Sequence of chain 1.B:
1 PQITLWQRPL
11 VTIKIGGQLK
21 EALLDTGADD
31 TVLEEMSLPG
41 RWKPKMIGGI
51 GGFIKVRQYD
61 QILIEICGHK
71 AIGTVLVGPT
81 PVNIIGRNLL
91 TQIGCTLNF

This small molecule binds to this protein.
Small molecule (SMILES): COC(=O)N[C@H](C(=O)N[C@@H](Cc1ccccc1)[C@@H](O)CN(Cc1ccc(-c2ccccn2)cc1)NC(=O)[C@@H](NC(=O)OC)C(C)(C)C)C(C)(C)C

Binding-site contacts:
Ligand atom CAB contacts residue ASP29 of chain 1.B at 3.2 Å.
Ligand atom CAA contacts residue ASP29 of chain 1.A at 3.1 Å.
Ligand atom CAX contacts residue GLY49 of chain 1.B at 3.6 Å.
Ligand atom OAM contacts residue GLY27 of chain 1.A at 3.0 Å (h-bond).
Ligand atom OAM contacts residue ASP25 of chain 1.B at 2.7 Å (salt-bridge).
Ligand atom NBW contacts residue GLY27 of chain 1.B at 3.3 Å (h-bond).
Ligand atom OAL contacts residue GLY49 of chain 1.B at 3.4 Å.
Ligand atom NBF contacts residue GLY48 of chain 1.B at 3.0 Å (h-bond).
Ligand atom NBH contacts residue GLY27 of chain 1.B at 3.1 Å (h-bond).
Ligand atom OAJ contacts residue ASP29 of chain 1.B at 3.0 Å (salt-bridge).
Ligand atom CAU contacts residue GLY27 of chain 1.A at 3.6 Å.
Ligand atom CAZ contacts residue GLY49 of chain 1.B at 3.2 Å.
Ligand atom CBA contacts residue ASP25 of chain 1.B at 3.6 Å.
Ligand atom CAR contacts residue PRO81 of chain 1.A at 3.5 Å (hydrophobic).
Ligand atom O contacts residue GLY49 of chain 1.A at 3.3 Å.
Ligand atom CAV contacts residue PRO81 of chain 1.A at 3.3 Å (hydrophobic).
Ligand atom OBJ contacts residue GLY48 of chain 1.B at 3.5 Å (h-bond).
Ligand atom OBI contacts residue GLY48 of chain 1.A at 3.4 Å (h-bond).
Ligand atom CAV contacts residue GLY49 of chain 1.B at 3.3 Å.
Ligand atom CAE contacts residue GLY48 of chain 1.A at 3.3 Å.
Ligand atom CBS contacts residue ASP25 of chain 1.B at 3.0 Å.
Ligand atom CAF contacts residue ILE84 of chain 1.B at 3.7 Å (hydrophobic).
Ligand atom OAJ contacts residue GLY27 of chain 1.B at 3.6 Å (h-bond).
Ligand atom CBA contacts residue GLY27 of chain 1.A at 3.5 Å.
Ligand atom CAB contacts residue ARG8 of chain 1.A at 3.6 Å.
Ligand atom CG1 contacts residue ILE84 of chain 1.A at 3.6 Å (hydrophobic).
Ligand atom OAM contacts residue ASP25 of chain 1.A at 2.9 Å (salt-bridge).
Ligand atom CBK contacts residue GLY48 of chain 1.A at 3.5 Å.
Ligand atom CAX contacts residue ILE50 of chain 1.B at 3.6 Å (hydrophobic).
Ligand atom CAG contacts residue GLY48 of chain 1.B at 3.3 Å.
Ligand atom CAA contacts residue ARG8 of chain 1.B at 3.6 Å.
Ligand atom CBC contacts residue ASP25 of chain 1.A at 2.8 Å.
Ligand atom N contacts residue GLY48 of chain 1.A at 2.8 Å (h-bond).
Ligand atom CBT contacts residue GLY27 of chain 1.A at 3.7 Å.
Ligand atom NBG contacts residue GLY27 of chain 1.A at 3.1 Å (h-bond).
Ligand atom CAP contacts residue GLY49 of chain 1.A at 3.6 Å.
Ligand atom OAJ contacts residue ALA28 of chain 1.B at 3.7 Å.
Ligand atom CBC contacts residue GLY27 of chain 1.B at 3.6 Å.
Ligand atom OAI contacts residue ASP29 of chain 1.A at 3.2 Å (salt-bridge).
Ligand atom CAZ contacts residue ILE50 of chain 1.B at 3.6 Å (hydrophobic).

Sequence of chain 1.A:
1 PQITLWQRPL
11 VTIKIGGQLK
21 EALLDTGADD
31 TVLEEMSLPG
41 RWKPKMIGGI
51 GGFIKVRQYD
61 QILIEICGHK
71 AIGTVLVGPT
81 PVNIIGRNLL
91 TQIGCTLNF